The small molecule below binds the protein below.
Small molecule (SMILES): CSCC[C@H](NC(=O)[C@@H]1CCCN1C(=O)[C@H](CC(C)C)NC(=O)[C@H](CC(C)C)NC(=O)[C@H](CCCCN)NC(=O)[C@H](C)NC(=O)[C@H](CCCCN)NC(=O)[C@@H](N)CCCN=C(N)N)C(=O)N[C@@H](CCC(=O)O)C(=O)N[C@@H](CCC(=O)O)C(=O)N[C@@H](C)C(=O)N[C@@H](CC(C)C)C(=O)N[C@@H](CC(C)C)C(=O)N1CCC[C@H]1C=O

Binding-site contacts:
Ligand atom O contacts residue ILE130 of chain 2.C at 3.7 Å.
Ligand atom N contacts residue GLY105 of chain 2.C at 2.8 Å (h-bond).
Ligand atom CD1 contacts residue TYR162 of chain 2.C at 3.5 Å (hydrophobic).
Ligand atom CA contacts residue SER163 of chain 2.C at 3.7 Å.
Ligand atom OE1 contacts residue ARG165 of chain 2.C at 2.9 Å (salt-bridge).
Ligand atom O contacts residue GLY105 of chain 2.C at 3.7 Å.
Ligand atom CD1 contacts residue GLY124 of chain 2.C at 3.9 Å.
Ligand atom O contacts residue VAL127 of chain 2.C at 3.5 Å.
Ligand atom CB contacts residue TYR162 of chain 2.C at 3.5 Å (hydrophobic).
Ligand atom O contacts residue VAL127 of chain 2.C at 2.5 Å (h-bond).
Ligand atom CB contacts residue GLY105 of chain 2.C at 3.2 Å.
Ligand atom CA contacts residue GLY105 of chain 2.C at 3.9 Å.
Ligand atom CA contacts residue ILE130 of chain 2.C at 3.5 Å (hydrophobic).
Ligand atom CD1 contacts residue GLN203 of chain 2.C at 3.5 Å.
Ligand atom O contacts residue GLN203 of chain 2.C at 3.5 Å (h-bond).
Ligand atom N contacts residue SER163 of chain 2.C at 3.9 Å.
Ligand atom SD contacts residue ARG165 of chain 2.C at 3.5 Å.
Ligand atom CD2 contacts residue PHE126 of chain 2.C at 3.4 Å (hydrophobic).
Ligand atom C contacts residue VAL127 of chain 2.C at 3.7 Å (hydrophobic).
Ligand atom O contacts residue PHE126 of chain 2.C at 3.4 Å.
Ligand atom N contacts residue LEU161 of chain 2.C at 3.2 Å (h-bond).
Ligand atom N contacts residue VAL125 of chain 2.C at 3.5 Å (h-bond).
Ligand atom CA contacts residue LEU161 of chain 2.C at 3.5 Å (hydrophobic).
Ligand atom CA contacts residue PHE126 of chain 2.C at 3.9 Å (hydrophobic).
Ligand atom CB contacts residue ILE104 of chain 2.C at 3.6 Å (hydrophobic).
Ligand atom O contacts residue SER163 of chain 2.C at 3.1 Å (h-bond).
Ligand atom CD2 contacts residue LEU161 of chain 2.C at 3.6 Å (hydrophobic).
Ligand atom CG contacts residue TYR162 of chain 2.C at 3.9 Å (hydrophobic).
Ligand atom CD contacts residue GLN203 of chain 2.C at 3.5 Å.
Ligand atom CD contacts residue ARG165 of chain 2.C at 3.8 Å.
Ligand atom C contacts residue GLY105 of chain 2.C at 3.8 Å.
Ligand atom C contacts residue LEU161 of chain 2.C at 3.9 Å (hydrophobic).
Ligand atom CA contacts residue GLY105 of chain 2.C at 3.6 Å.
Ligand atom CB contacts residue ILE130 of chain 2.C at 3.6 Å (hydrophobic).
Ligand atom CA contacts residue VAL125 of chain 2.C at 3.4 Å (hydrophobic).
Ligand atom CE contacts residue ARG165 of chain 2.C at 3.8 Å.
Ligand atom O contacts residue TYR162 of chain 2.C at 3.6 Å.
Ligand atom O contacts residue LEU161 of chain 2.C at 3.4 Å (h-bond).
Ligand atom C contacts residue ILE130 of chain 2.C at 3.9 Å (hydrophobic).
Ligand atom CB contacts residue VAL125 of chain 2.C at 3.3 Å (hydrophobic).

Sequence of chain 2.C:
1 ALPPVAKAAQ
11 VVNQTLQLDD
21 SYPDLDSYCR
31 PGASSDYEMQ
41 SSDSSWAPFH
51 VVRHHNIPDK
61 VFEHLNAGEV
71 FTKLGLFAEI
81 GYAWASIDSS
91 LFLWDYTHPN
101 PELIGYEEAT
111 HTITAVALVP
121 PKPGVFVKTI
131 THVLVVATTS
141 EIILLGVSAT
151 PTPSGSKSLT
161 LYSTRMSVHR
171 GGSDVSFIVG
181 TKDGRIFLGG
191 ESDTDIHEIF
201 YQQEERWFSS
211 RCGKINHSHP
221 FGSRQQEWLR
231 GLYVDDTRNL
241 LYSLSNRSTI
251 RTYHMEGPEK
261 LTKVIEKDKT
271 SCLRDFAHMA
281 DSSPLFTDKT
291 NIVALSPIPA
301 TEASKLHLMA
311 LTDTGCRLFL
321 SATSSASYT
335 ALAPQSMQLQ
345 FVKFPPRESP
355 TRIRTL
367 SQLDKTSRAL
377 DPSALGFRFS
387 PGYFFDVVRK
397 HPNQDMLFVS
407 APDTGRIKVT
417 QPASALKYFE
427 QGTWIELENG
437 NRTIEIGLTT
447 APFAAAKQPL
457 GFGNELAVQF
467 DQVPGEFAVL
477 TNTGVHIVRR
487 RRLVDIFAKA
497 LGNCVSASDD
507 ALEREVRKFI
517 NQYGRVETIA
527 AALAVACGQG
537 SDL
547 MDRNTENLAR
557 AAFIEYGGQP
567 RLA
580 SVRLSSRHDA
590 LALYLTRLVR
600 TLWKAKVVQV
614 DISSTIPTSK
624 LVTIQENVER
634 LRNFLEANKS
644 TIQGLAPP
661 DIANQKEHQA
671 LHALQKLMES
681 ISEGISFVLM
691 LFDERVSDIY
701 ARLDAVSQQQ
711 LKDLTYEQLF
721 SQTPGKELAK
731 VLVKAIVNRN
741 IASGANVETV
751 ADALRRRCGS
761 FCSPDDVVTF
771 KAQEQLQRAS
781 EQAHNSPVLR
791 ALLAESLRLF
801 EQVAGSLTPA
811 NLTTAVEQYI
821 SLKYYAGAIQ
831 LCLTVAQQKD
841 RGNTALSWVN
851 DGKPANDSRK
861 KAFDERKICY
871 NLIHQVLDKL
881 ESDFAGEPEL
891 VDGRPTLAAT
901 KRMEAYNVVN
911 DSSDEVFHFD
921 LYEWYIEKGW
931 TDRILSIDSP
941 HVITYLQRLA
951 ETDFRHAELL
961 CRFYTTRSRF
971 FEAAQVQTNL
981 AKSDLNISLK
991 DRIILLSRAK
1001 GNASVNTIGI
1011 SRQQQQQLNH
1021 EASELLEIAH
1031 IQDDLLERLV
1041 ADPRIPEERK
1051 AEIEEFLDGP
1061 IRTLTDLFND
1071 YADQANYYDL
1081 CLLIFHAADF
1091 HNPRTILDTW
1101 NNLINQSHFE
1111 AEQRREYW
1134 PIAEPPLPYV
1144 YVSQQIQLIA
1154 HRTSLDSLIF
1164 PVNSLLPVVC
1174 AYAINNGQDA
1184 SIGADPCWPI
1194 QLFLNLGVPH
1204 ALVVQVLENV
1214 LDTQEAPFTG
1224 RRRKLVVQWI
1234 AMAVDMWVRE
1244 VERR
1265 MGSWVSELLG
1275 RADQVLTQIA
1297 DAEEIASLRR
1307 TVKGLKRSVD